Sequence of chain 1.A:
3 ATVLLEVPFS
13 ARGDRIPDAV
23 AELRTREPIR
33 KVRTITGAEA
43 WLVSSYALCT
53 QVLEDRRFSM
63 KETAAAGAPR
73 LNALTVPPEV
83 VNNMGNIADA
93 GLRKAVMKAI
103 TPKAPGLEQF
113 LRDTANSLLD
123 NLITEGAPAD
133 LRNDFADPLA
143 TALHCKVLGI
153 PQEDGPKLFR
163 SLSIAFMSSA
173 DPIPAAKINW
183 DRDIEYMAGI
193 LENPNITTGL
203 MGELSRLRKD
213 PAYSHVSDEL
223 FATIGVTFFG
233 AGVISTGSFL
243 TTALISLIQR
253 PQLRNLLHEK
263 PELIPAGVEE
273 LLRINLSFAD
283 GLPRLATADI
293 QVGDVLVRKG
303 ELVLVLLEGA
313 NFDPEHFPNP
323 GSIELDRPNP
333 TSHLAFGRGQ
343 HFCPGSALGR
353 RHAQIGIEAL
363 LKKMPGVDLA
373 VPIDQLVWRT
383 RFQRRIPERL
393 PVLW

Binding-site contacts:
Ligand atom C04 contacts residue PHE168 of chain 1.A at 3.8 Å (hydrophobic).
Ligand atom C22 contacts residue HEM1 of chain 1.C at 4.1 Å.
Ligand atom C06 contacts residue VAL78 of chain 1.A at 4.1 Å (hydrophobic).
Ligand atom C07 contacts residue PHE168 of chain 1.A at 3.5 Å (hydrophobic).
Ligand atom O05 contacts residue VAL78 of chain 1.A at 3.9 Å.
Ligand atom C03 contacts residue ALA167 of chain 1.A at 3.4 Å (hydrophobic).
Ligand atom O14 contacts residue ARG386 of chain 1.A at 3.1 Å (salt-bridge).
Ligand atom C11 contacts residue GLN385 of chain 1.A at 3.6 Å.
Ligand atom N12 contacts residue PHE168 of chain 1.A at 3.1 Å.
Ligand atom N12 contacts residue GLN385 of chain 1.A at 4.0 Å.
Ligand atom C04 contacts residue VAL78 of chain 1.A at 3.6 Å (hydrophobic).
Ligand atom C18 contacts residue HEM1 of chain 1.C at 3.5 Å.
Ligand atom C01 contacts residue ALA167 of chain 1.A at 3.9 Å (hydrophobic).
Ligand atom C17 contacts residue HEM1 of chain 1.C at 3.6 Å.
Ligand atom C19 contacts residue HEM1 of chain 1.C at 3.7 Å.
Ligand atom C09 contacts residue PHE168 of chain 1.A at 3.6 Å (hydrophobic).
Ligand atom C16 contacts residue HEM1 of chain 1.C at 3.7 Å.
Ligand atom C03 contacts residue THR77 of chain 1.A at 3.5 Å.
Ligand atom C23 contacts residue HEM1 of chain 1.C at 3.8 Å.
Ligand atom O21 contacts residue VAL82 of chain 1.A at 4.1 Å.
Ligand atom C02 contacts residue PHE168 of chain 1.A at 3.7 Å (hydrophobic).
Ligand atom C11 contacts residue PHE168 of chain 1.A at 3.8 Å (hydrophobic).
Ligand atom C02 contacts residue VAL78 of chain 1.A at 4.0 Å (hydrophobic).
Ligand atom O21 contacts residue ASN85 of chain 1.A at 3.1 Å (h-bond).
Ligand atom C08 contacts residue THR229 of chain 1.A at 3.9 Å.
Ligand atom C18 contacts residue ALA233 of chain 1.A at 4.1 Å (hydrophobic).
Ligand atom C06 contacts residue PHE168 of chain 1.A at 3.6 Å (hydrophobic).
Ligand atom C13 contacts residue PHE168 of chain 1.A at 4.1 Å (hydrophobic).
Ligand atom C02 contacts residue THR77 of chain 1.A at 3.9 Å.
Ligand atom C20 contacts residue HEM1 of chain 1.C at 4.1 Å.
Ligand atom C01 contacts residue THR77 of chain 1.A at 3.4 Å.
Ligand atom C02 contacts residue ALA167 of chain 1.A at 4.1 Å (hydrophobic).
Ligand atom C01 contacts residue GLN385 of chain 1.A at 3.3 Å.
Ligand atom C13 contacts residue ARG386 of chain 1.A at 3.9 Å.
Ligand atom O21 contacts residue THR229 of chain 1.A at 4.1 Å.
Ligand atom C03 contacts residue PHE168 of chain 1.A at 3.9 Å (hydrophobic).
Ligand atom O05 contacts residue TRP182 of chain 1.A at 4.1 Å.
Ligand atom C03 contacts residue VAL78 of chain 1.A at 3.6 Å (hydrophobic).
Ligand atom O05 contacts residue ALA167 of chain 1.A at 3.5 Å.
Ligand atom C22 contacts residue VAL83 of chain 1.A at 4.1 Å (hydrophobic).

This protein binds this small molecule.
Small molecule (SMILES): Cc1cc(O)cc(C)c1C[C@@H]1NC(=O)[C@H](Cc2ccc(O)cc2)NC1=O